A small-molecule ligand and the protein it binds are described below.
Small molecule (SMILES): CC(C)C[C@H](NC(=O)[C@@H](NC(=O)[C@@H]1CCCN1C(=O)[C@H](Cc1ccccc1)NC(=O)[C@@H](NC(=O)CNC(=O)[C@H](CC1=c2ccccc2=NC1)NC(=O)[C@H](CC(C)C)NC(=O)[C@H](C)N)C(C)C)C(C)C)C(=O)O

Sequence of chain 1.D:
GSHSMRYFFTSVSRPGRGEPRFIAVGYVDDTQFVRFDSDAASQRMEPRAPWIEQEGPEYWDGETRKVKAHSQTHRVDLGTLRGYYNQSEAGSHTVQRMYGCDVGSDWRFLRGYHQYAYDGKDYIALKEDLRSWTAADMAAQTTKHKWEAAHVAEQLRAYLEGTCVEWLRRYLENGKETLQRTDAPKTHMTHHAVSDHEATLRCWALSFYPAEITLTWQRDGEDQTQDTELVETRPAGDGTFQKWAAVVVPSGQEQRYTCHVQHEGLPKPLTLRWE

Binding-site contacts:
Ligand atom C contacts residue GLU63 of chain 1.D at 3.4 Å.
Ligand atom CD1 contacts residue ALA69 of chain 1.D at 3.4 Å (hydrophobic).
Ligand atom CG2 contacts residue GLN155 of chain 1.D at 3.5 Å.
Ligand atom CA contacts residue TYR171 of chain 1.D at 3.4 Å (hydrophobic).
Ligand atom N contacts residue TYR7 of chain 1.D at 3.5 Å (h-bond).
Ligand atom O contacts residue TRP147 of chain 1.D at 2.5 Å (h-bond).
Ligand atom O contacts residue THR73 of chain 1.D at 3.5 Å.
Ligand atom N contacts residue TYR7 of chain 1.D at 2.7 Å (h-bond).
Ligand atom CB contacts residue ASP77 of chain 1.D at 3.2 Å.
Ligand atom CZ3 contacts residue LEU156 of chain 1.D at 3.6 Å (hydrophobic).
Ligand atom CD1 contacts residue VAL67 of chain 1.D at 3.5 Å (hydrophobic).
Ligand atom CE2 contacts residue HIS70 of chain 1.D at 3.6 Å.
Ligand atom CA contacts residue TYR159 of chain 1.D at 3.4 Å (hydrophobic).
Ligand atom O contacts residue LYS146 of chain 1.D at 3.5 Å (salt-bridge).
Ligand atom CD1 contacts residue TYR159 of chain 1.D at 3.5 Å (hydrophobic).
Ligand atom O contacts residue TYR159 of chain 1.D at 2.6 Å (h-bond).
Ligand atom OXT contacts residue THR143 of chain 1.D at 2.6 Å (h-bond).
Ligand atom CE1 contacts residue ALA69 of chain 1.D at 3.3 Å (hydrophobic).
Ligand atom N contacts residue TYR171 of chain 1.D at 2.6 Å (h-bond).
Ligand atom CD1 contacts residue MET45 of chain 1.D at 3.2 Å (hydrophobic).
Ligand atom CB contacts residue TRP167 of chain 1.D at 3.5 Å (hydrophobic).
Ligand atom CZ contacts residue ALA69 of chain 1.D at 3.6 Å (hydrophobic).
Ligand atom CD2 contacts residue HIS70 of chain 1.D at 3.6 Å.
Ligand atom O contacts residue THR73 of chain 1.D at 3.5 Å (h-bond).
Ligand atom CA contacts residue TYR7 of chain 1.D at 3.0 Å (hydrophobic).
Ligand atom C contacts residue TYR7 of chain 1.D at 3.2 Å (hydrophobic).
Ligand atom N contacts residue ASP77 of chain 1.D at 3.0 Å (salt-bridge).
Ligand atom C contacts residue TRP147 of chain 1.D at 3.4 Å (hydrophobic).
Ligand atom C contacts residue THR143 of chain 1.D at 3.6 Å.
Ligand atom CB contacts residue TYR99 of chain 1.D at 3.5 Å (hydrophobic).
Ligand atom OXT contacts residue TYR84 of chain 1.D at 2.9 Å (h-bond).
Ligand atom N contacts residue GLU63 of chain 1.D at 2.7 Å (salt-bridge).
Ligand atom O contacts residue HIS70 of chain 1.D at 3.4 Å.
Ligand atom CA contacts residue THR143 of chain 1.D at 3.6 Å.
Ligand atom CD2 contacts residue TYR7 of chain 1.D at 3.4 Å (hydrophobic).
Ligand atom N contacts residue TYR99 of chain 1.D at 2.9 Å (h-bond).
Ligand atom O contacts residue TYR7 of chain 1.D at 3.5 Å.
Ligand atom CG contacts residue ASP77 of chain 1.D at 2.9 Å.
Ligand atom CD1 contacts residue ASP77 of chain 1.D at 3.4 Å.
Ligand atom CA contacts residue GLU63 of chain 1.D at 3.1 Å.